Sequence of chain 17.I:
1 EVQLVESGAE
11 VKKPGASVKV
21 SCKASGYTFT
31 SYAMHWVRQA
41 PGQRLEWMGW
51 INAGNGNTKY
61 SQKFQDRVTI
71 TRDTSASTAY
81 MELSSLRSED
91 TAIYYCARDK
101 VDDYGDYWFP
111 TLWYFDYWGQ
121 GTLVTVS

Sequence of chain 17.C:
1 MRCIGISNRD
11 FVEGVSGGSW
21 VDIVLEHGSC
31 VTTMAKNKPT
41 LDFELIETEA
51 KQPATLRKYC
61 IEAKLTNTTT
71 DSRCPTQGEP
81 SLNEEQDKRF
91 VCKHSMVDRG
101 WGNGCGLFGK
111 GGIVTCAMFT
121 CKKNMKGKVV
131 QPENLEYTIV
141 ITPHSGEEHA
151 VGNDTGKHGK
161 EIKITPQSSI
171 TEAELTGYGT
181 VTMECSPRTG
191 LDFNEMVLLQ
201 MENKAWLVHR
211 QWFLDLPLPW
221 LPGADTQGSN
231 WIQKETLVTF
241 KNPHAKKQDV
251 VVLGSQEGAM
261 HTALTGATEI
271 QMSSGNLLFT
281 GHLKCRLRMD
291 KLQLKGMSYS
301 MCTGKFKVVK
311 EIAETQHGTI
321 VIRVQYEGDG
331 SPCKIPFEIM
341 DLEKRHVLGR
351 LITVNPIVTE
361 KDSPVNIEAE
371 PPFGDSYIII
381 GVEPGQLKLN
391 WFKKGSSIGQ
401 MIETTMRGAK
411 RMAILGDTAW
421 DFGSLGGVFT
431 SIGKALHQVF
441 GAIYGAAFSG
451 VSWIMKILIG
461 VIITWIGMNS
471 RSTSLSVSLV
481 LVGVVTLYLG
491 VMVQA

Binding-site contacts:
Ligand atom C2 contacts residue GLN65 of chain 17.I at 4.4 Å.
Ligand atom O6 contacts residue ASN67 of chain 17.C at 4.0 Å.
Ligand atom O7 contacts residue ASN67 of chain 17.C at 4.1 Å.
Ligand atom O3 contacts residue GLN65 of chain 17.I at 3.6 Å.
Ligand atom C6 contacts residue GLN65 of chain 17.I at 3.5 Å.
Ligand atom O6 contacts residue GLN65 of chain 17.I at 2.5 Å (h-bond).
Ligand atom C3 contacts residue GLN65 of chain 17.I at 4.0 Å.
Ligand atom C7 contacts residue ASN67 of chain 17.C at 3.7 Å.
Ligand atom C8 contacts residue PHE90 of chain 17.C at 3.7 Å (hydrophobic).
Ligand atom C1 contacts residue ASN67 of chain 17.C at 1.4 Å.
Ligand atom O4 contacts residue GLN65 of chain 17.I at 3.6 Å.
Ligand atom O5 contacts residue GLN65 of chain 17.I at 3.7 Å.
Ligand atom O6 contacts residue TYR60 of chain 17.I at 4.2 Å.
Ligand atom C4 contacts residue ASP66 of chain 17.I at 4.0 Å.
Ligand atom C5 contacts residue GLN65 of chain 17.I at 3.7 Å.
Ligand atom C2 contacts residue ASN67 of chain 17.C at 2.4 Å.
Ligand atom O5 contacts residue ASN67 of chain 17.C at 2.4 Å (h-bond).
Ligand atom C7 contacts residue PHE90 of chain 17.C at 4.4 Å (hydrophobic).
Ligand atom C5 contacts residue ASN67 of chain 17.C at 3.7 Å.
Ligand atom O4 contacts residue ASP66 of chain 17.I at 2.7 Å (salt-bridge).
Ligand atom N2 contacts residue ASN67 of chain 17.C at 2.9 Å (h-bond).
Ligand atom C3 contacts residue ASN67 of chain 17.C at 3.8 Å.
Ligand atom C4 contacts residue GLN65 of chain 17.I at 3.3 Å.
Ligand atom C4 contacts residue ASN67 of chain 17.C at 4.3 Å.

A small-molecule ligand and the protein it binds are described below.
Small molecule (SMILES): CC(=O)N[C@@H]1[C@@H](O)[C@H](O)[C@@H](CO)O[C@H]1O